A small-molecule ligand and the protein it binds are described below.
Small molecule (SMILES): CC(=O)N[C@H]1[C@H](O[C@H]2[C@H](O)[C@@H](NC(C)=O)CO[C@@H]2CO)O[C@H](CO)[C@@H](O)[C@@H]1O

Binding-site contacts:
Ligand atom O5 contacts residue ASN56 of chain 1.R at 2.3 Å (h-bond).
Ligand atom C8 contacts residue LEU9 of chain 1.Q at 4.0 Å (hydrophobic).
Ligand atom C8 contacts residue GLY13 of chain 1.Q at 4.3 Å.
Ligand atom C3 contacts residue ASN56 of chain 1.R at 3.8 Å.
Ligand atom C7 contacts residue SER17 of chain 1.Q at 3.5 Å.
Ligand atom N2 contacts residue ASN56 of chain 1.R at 3.0 Å (h-bond).
Ligand atom C7 contacts residue ASN56 of chain 1.R at 3.6 Å.
Ligand atom C7 contacts residue GLU55 of chain 1.R at 4.1 Å.
Ligand atom C5 contacts residue ASN56 of chain 1.R at 3.6 Å.
Ligand atom C4 contacts residue ASN56 of chain 1.R at 4.2 Å.
Ligand atom C2 contacts residue ASN56 of chain 1.R at 2.5 Å.
Ligand atom C1 contacts residue ASN56 of chain 1.R at 1.4 Å.
Ligand atom N2 contacts residue GLU55 of chain 1.R at 3.9 Å.
Ligand atom O7 contacts residue SER17 of chain 1.Q at 2.5 Å (h-bond).
Ligand atom C8 contacts residue SER17 of chain 1.Q at 3.8 Å.
Ligand atom O7 contacts residue GLY16 of chain 1.Q at 3.9 Å.
Ligand atom O7 contacts residue ASN56 of chain 1.R at 3.8 Å.
Ligand atom C8 contacts residue GLU55 of chain 1.R at 3.7 Å.

Sequence of chain 1.Q:
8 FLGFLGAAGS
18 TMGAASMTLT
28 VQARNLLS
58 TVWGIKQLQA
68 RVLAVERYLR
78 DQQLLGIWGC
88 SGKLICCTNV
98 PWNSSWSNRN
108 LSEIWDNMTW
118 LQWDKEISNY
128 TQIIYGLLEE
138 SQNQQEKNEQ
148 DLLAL

Sequence of chain 1.R:
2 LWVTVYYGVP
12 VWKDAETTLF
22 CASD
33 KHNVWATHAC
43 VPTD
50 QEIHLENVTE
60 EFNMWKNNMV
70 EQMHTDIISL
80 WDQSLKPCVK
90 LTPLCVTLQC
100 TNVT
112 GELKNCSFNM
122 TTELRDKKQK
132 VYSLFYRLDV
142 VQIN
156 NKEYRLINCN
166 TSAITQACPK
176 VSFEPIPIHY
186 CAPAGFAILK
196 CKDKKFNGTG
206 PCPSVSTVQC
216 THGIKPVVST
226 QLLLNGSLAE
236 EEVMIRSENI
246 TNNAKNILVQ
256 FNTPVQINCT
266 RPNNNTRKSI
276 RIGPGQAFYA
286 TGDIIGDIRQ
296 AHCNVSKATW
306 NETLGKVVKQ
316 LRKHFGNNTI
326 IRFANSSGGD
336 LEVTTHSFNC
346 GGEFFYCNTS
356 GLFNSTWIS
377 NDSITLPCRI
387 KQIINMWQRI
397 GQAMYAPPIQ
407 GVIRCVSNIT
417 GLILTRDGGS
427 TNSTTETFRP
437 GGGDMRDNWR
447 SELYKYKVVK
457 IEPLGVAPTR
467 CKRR